Sequence of chain 1.B:
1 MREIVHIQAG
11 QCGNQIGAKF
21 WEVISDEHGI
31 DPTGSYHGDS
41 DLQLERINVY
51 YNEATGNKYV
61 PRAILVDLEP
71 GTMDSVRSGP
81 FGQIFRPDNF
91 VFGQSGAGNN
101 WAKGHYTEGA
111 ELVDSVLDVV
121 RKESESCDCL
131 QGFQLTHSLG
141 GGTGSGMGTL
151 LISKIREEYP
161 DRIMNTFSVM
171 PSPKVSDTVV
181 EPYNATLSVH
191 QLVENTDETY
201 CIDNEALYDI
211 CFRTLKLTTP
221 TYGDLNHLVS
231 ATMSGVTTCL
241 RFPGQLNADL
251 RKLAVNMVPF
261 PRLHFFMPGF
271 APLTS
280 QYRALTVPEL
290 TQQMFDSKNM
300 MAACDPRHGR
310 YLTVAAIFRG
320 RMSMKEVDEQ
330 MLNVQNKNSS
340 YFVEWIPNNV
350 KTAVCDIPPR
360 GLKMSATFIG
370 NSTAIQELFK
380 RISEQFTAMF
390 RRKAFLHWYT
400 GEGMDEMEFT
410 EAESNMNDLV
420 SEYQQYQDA

Sequence of chain 1.A:
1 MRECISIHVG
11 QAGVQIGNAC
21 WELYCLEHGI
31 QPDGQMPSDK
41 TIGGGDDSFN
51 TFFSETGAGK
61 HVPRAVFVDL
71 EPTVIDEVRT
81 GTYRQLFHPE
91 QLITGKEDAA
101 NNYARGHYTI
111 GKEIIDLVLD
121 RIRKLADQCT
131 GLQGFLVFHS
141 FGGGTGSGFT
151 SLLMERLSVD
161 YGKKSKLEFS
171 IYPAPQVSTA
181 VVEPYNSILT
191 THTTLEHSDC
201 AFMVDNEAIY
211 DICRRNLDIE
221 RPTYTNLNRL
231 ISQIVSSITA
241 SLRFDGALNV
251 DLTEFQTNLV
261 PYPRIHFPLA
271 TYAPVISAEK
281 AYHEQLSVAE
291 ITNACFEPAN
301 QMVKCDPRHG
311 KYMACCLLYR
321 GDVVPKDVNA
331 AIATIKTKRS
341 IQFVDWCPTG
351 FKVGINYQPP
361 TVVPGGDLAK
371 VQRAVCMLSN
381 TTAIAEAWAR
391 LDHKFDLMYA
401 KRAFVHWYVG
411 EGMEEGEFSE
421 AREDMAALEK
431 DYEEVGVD

A protein and the small-molecule ligand that binds it are described below.
Small molecule (SMILES): COc1ccc(-c2[nH]nc3c2-c2cc(OC)c(OC)c(OC)c2CC3)cc1

Binding-site contacts:
Ligand atom N13 contacts residue LEU246 of chain 1.B at 3.7 Å.
Ligand atom C18 contacts residue LYS350 of chain 1.B at 3.6 Å.
Ligand atom C1 contacts residue CYS239 of chain 1.B at 3.4 Å (hydrophobic).
Ligand atom C25 contacts residue VAL236 of chain 1.B at 3.0 Å (hydrophobic).
Ligand atom C8 contacts residue ALA248 of chain 1.B at 1.5 Å (hydrophobic).
Ligand atom C4 contacts residue LEU246 of chain 1.B at 3.6 Å (hydrophobic).
Ligand atom C21 contacts residue VAL313 of chain 1.B at 3.4 Å (hydrophobic).
Ligand atom C8 contacts residue ASP249 of chain 1.B at 3.4 Å.
Ligand atom C6 contacts residue ALA248 of chain 1.B at 3.1 Å (hydrophobic).
Ligand atom O20 contacts residue LYS350 of chain 1.B at 3.4 Å.
Ligand atom C23 contacts residue LEU240 of chain 1.B at 3.7 Å (hydrophobic).
Ligand atom O24 contacts residue ILE316 of chain 1.B at 3.4 Å.
Ligand atom C27 contacts residue ILE316 of chain 1.B at 3.4 Å (hydrophobic).
Ligand atom C27 contacts residue ALA314 of chain 1.B at 3.8 Å (hydrophobic).
Ligand atom C10 contacts residue LEU246 of chain 1.B at 3.6 Å (hydrophobic).
Ligand atom C23 contacts residue VAL236 of chain 1.B at 3.2 Å (hydrophobic).
Ligand atom O24 contacts residue CYS239 of chain 1.B at 3.4 Å (h-bond).
Ligand atom C9 contacts residue LEU246 of chain 1.B at 3.8 Å (hydrophobic).
Ligand atom O26 contacts residue ALA314 of chain 1.B at 3.4 Å.
Ligand atom C14 contacts residue ASN256 of chain 1.B at 3.7 Å.
Ligand atom C23 contacts residue LEU253 of chain 1.B at 3.6 Å (hydrophobic).
Ligand atom C16 contacts residue LYS350 of chain 1.B at 3.7 Å.
Ligand atom N13 contacts residue LYS252 of chain 1.B at 3.5 Å.
Ligand atom O22 contacts residue CYS239 of chain 1.B at 2.9 Å.
Ligand atom C17 contacts residue ASN256 of chain 1.B at 3.4 Å.
Ligand atom C18 contacts residue THR179 of chain 1.A at 3.3 Å.
Ligand atom C9 contacts residue ALA248 of chain 1.B at 3.1 Å (hydrophobic).
Ligand atom C18 contacts residue ASN256 of chain 1.B at 3.3 Å.
Ligand atom O26 contacts residue ILE316 of chain 1.B at 3.4 Å.
Ligand atom C17 contacts residue LYS350 of chain 1.B at 3.4 Å.
Ligand atom C5 contacts residue LEU246 of chain 1.B at 3.4 Å (hydrophobic).
Ligand atom C21 contacts residue ASN256 of chain 1.B at 3.8 Å.
Ligand atom N12 contacts residue ASN256 of chain 1.B at 3.8 Å.
Ligand atom C25 contacts residue ILE368 of chain 1.B at 3.3 Å (hydrophobic).
Ligand atom C7 contacts residue ALA248 of chain 1.B at 2.3 Å (hydrophobic).
Ligand atom C21 contacts residue ASN348 of chain 1.B at 3.1 Å.
Ligand atom C27 contacts residue ALA315 of chain 1.B at 3.2 Å (hydrophobic).
Ligand atom O22 contacts residue VAL236 of chain 1.B at 3.7 Å.
Ligand atom C19 contacts residue ASN256 of chain 1.B at 3.2 Å.
Ligand atom C2 contacts residue CYS239 of chain 1.B at 3.5 Å (hydrophobic).